A protein and the small-molecule ligand that binds it are described below.
Small molecule (SMILES): O[C@@H]1[C@@H](O)[C@@H](O)CO[C@H]1O

Binding-site contacts:
Ligand atom C3 contacts residue GLY103 of chain 1.A at 3.9 Å.
Ligand atom C4 contacts residue VAL285 of chain 1.A at 4.3 Å (hydrophobic).
Ligand atom O4 contacts residue VAL285 of chain 1.A at 3.5 Å.
Ligand atom O1 contacts residue GLU246 of chain 1.A at 4.5 Å.
Ligand atom C5 contacts residue GLU35 of chain 1.A at 4.5 Å.
Ligand atom O5 contacts residue PHE277 of chain 1.A at 3.5 Å.
Ligand atom O3 contacts residue GLY103 of chain 1.A at 2.8 Å (h-bond).
Ligand atom O5 contacts residue VAL285 of chain 1.A at 3.8 Å.
Ligand atom C2 contacts residue ASN102 of chain 1.A at 3.9 Å.
Ligand atom C1 contacts residue GLU246 of chain 1.A at 4.4 Å.
Ligand atom O2 contacts residue GLY101 of chain 1.A at 3.9 Å.
Ligand atom O2 contacts residue ASN106 of chain 1.A at 2.7 Å (h-bond).
Ligand atom C1 contacts residue ASN137 of chain 1.A at 4.2 Å.
Ligand atom C1 contacts residue PHE277 of chain 1.A at 4.4 Å (hydrophobic).
Ligand atom C5 contacts residue VAL285 of chain 1.A at 3.7 Å (hydrophobic).
Ligand atom O3 contacts residue GLY101 of chain 1.A at 4.0 Å.
Ligand atom O3 contacts residue ASN102 of chain 1.A at 3.2 Å (h-bond).
Ligand atom C2 contacts residue ASN106 of chain 1.A at 3.6 Å.
Ligand atom C2 contacts residue GLY103 of chain 1.A at 3.8 Å.
Ligand atom O2 contacts residue ASN137 of chain 1.A at 3.4 Å (h-bond).
Ligand atom O4 contacts residue GLU35 of chain 1.A at 4.1 Å.
Ligand atom O2 contacts residue GLY103 of chain 1.A at 3.5 Å (h-bond).
Ligand atom C3 contacts residue GLY101 of chain 1.A at 4.2 Å.
Ligand atom C1 contacts residue TYR59 of chain 1.A at 4.5 Å (hydrophobic).
Ligand atom C3 contacts residue TYR59 of chain 1.A at 4.3 Å (hydrophobic).
Ligand atom O2 contacts residue ASN102 of chain 1.A at 2.9 Å (h-bond).
Ligand atom O1 contacts residue ASN106 of chain 1.A at 2.8 Å (h-bond).
Ligand atom C3 contacts residue GLU35 of chain 1.A at 3.3 Å.
Ligand atom C5 contacts residue TYR59 of chain 1.A at 4.2 Å (hydrophobic).
Ligand atom O4 contacts residue TRP36 of chain 1.A at 4.1 Å.
Ligand atom C1 contacts residue ASN106 of chain 1.A at 3.9 Å.
Ligand atom O1 contacts residue ASN137 of chain 1.A at 4.3 Å.
Ligand atom O3 contacts residue GLU35 of chain 1.A at 2.7 Å (salt-bridge).
Ligand atom C5 contacts residue PHE277 of chain 1.A at 3.9 Å (hydrophobic).
Ligand atom C2 contacts residue ASN137 of chain 1.A at 4.4 Å.
Ligand atom C4 contacts residue GLU35 of chain 1.A at 3.4 Å.
Ligand atom C3 contacts residue ASN102 of chain 1.A at 3.9 Å.

Sequence of chain 1.A:
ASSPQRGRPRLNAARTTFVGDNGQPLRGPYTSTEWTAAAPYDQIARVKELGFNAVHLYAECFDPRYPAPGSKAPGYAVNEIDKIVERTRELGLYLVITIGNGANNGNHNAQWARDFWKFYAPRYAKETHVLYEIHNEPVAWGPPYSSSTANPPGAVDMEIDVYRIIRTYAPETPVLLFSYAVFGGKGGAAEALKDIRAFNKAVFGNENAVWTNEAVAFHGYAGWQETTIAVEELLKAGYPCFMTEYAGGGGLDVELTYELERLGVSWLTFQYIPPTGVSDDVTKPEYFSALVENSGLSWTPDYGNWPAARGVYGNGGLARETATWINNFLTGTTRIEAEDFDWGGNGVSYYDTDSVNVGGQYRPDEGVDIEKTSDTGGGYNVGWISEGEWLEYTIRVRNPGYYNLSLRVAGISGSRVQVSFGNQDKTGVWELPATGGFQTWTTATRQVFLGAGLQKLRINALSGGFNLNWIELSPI